Binding-site contacts:
Ligand atom C15 contacts residue TRP164 of chain 1.F at 3.8 Å (hydrophobic).
Ligand atom C15 contacts residue TYR72 of chain 1.G at 3.7 Å (hydrophobic).
Ligand atom O contacts residue MET133 of chain 1.G at 3.4 Å.
Ligand atom C1 contacts residue GLU210 of chain 1.F at 3.7 Å.
Ligand atom C7 contacts residue CYS208 of chain 1.F at 3.7 Å (hydrophobic).
Ligand atom N contacts residue TYR212 of chain 1.F at 2.7 Å (h-bond).
Ligand atom C13 contacts residue TYR110 of chain 1.F at 3.3 Å (hydrophobic).
Ligand atom C5 contacts residue MET133 of chain 1.G at 3.8 Å (hydrophobic).
Ligand atom C6 contacts residue TYR212 of chain 1.F at 3.5 Å (hydrophobic).
Ligand atom C7 contacts residue CYS207 of chain 1.F at 3.8 Å (hydrophobic).
Ligand atom C3 contacts residue MET133 of chain 1.G at 3.4 Å (hydrophobic).
Ligand atom C4 contacts residue MET133 of chain 1.G at 3.8 Å (hydrophobic).
Ligand atom C contacts residue EDO1 of chain 1.EB at 3.8 Å.
Ligand atom C11 contacts residue CYS207 of chain 1.F at 3.8 Å (hydrophobic).
Ligand atom C12 contacts residue TRP164 of chain 1.F at 3.6 Å (hydrophobic).
Ligand atom F contacts residue VAL125 of chain 1.G at 3.3 Å.
Ligand atom C12 contacts residue TYR212 of chain 1.F at 3.6 Å (hydrophobic).
Ligand atom N contacts residue ARG96 of chain 1.G at 3.8 Å.
Ligand atom C13 contacts residue TRP164 of chain 1.F at 3.8 Å (hydrophobic).
Ligand atom C7 contacts residue TYR212 of chain 1.F at 3.2 Å (hydrophobic).
Ligand atom C2 contacts residue TYR212 of chain 1.F at 3.6 Å (hydrophobic).
Ligand atom C11 contacts residue TRP164 of chain 1.F at 3.6 Å (hydrophobic).
Ligand atom C16 contacts residue TRP164 of chain 1.F at 3.6 Å (hydrophobic).
Ligand atom N3 contacts residue TYR110 of chain 1.F at 3.2 Å (h-bond).
Ligand atom N contacts residue CYS208 of chain 1.F at 3.6 Å.
Ligand atom C1 contacts residue ARG96 of chain 1.G at 3.5 Å.
Ligand atom C8 contacts residue TRP164 of chain 1.F at 3.4 Å (hydrophobic).
Ligand atom C3 contacts residue VAL125 of chain 1.G at 3.8 Å (hydrophobic).
Ligand atom C5 contacts residue VAL125 of chain 1.G at 3.6 Å (hydrophobic).
Ligand atom O contacts residue VAL125 of chain 1.G at 3.5 Å.
Ligand atom N2 contacts residue VAL165 of chain 1.F at 3.7 Å.
Ligand atom N3 contacts residue TRP164 of chain 1.F at 2.9 Å (h-bond).
Ligand atom C9 contacts residue ILE135 of chain 1.G at 3.6 Å (hydrophobic).
Ligand atom C1 contacts residue TYR212 of chain 1.F at 3.6 Å (hydrophobic).
Ligand atom C9 contacts residue TRP164 of chain 1.F at 3.4 Å (hydrophobic).
Ligand atom C2 contacts residue CYS208 of chain 1.F at 3.8 Å (hydrophobic).
Ligand atom N1 contacts residue EDO1 of chain 1.EB at 3.5 Å (h-bond).
Ligand atom C14 contacts residue TYR205 of chain 1.F at 3.6 Å (hydrophobic).
Ligand atom N2 contacts residue ILE135 of chain 1.G at 3.8 Å.
Ligand atom C8 contacts residue ILE135 of chain 1.G at 3.8 Å (hydrophobic).

Sequence of chain 1.F:
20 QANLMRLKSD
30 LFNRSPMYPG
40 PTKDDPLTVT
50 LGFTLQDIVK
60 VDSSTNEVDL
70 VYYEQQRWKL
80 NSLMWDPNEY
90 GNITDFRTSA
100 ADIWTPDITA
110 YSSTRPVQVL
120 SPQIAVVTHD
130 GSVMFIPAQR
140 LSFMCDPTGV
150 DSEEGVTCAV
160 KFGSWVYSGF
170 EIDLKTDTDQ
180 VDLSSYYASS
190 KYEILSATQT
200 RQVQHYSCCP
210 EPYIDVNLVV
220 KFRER

Sequence of chain 1.G:
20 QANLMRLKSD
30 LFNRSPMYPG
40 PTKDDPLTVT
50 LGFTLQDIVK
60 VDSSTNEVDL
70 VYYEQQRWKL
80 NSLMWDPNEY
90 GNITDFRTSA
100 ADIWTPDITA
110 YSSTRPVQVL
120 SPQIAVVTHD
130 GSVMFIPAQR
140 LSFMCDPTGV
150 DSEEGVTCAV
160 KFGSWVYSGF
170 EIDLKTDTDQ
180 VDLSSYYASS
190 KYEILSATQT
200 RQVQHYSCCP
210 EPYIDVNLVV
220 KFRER

A small-molecule ligand and the protein it binds are described below.
Small molecule (SMILES): NC(=O)c1ccnc(-c2cc([C@H]3C[C@@H]4CC[C@H]3N4)cnc2F)c1